Sequence of chain 1.G:
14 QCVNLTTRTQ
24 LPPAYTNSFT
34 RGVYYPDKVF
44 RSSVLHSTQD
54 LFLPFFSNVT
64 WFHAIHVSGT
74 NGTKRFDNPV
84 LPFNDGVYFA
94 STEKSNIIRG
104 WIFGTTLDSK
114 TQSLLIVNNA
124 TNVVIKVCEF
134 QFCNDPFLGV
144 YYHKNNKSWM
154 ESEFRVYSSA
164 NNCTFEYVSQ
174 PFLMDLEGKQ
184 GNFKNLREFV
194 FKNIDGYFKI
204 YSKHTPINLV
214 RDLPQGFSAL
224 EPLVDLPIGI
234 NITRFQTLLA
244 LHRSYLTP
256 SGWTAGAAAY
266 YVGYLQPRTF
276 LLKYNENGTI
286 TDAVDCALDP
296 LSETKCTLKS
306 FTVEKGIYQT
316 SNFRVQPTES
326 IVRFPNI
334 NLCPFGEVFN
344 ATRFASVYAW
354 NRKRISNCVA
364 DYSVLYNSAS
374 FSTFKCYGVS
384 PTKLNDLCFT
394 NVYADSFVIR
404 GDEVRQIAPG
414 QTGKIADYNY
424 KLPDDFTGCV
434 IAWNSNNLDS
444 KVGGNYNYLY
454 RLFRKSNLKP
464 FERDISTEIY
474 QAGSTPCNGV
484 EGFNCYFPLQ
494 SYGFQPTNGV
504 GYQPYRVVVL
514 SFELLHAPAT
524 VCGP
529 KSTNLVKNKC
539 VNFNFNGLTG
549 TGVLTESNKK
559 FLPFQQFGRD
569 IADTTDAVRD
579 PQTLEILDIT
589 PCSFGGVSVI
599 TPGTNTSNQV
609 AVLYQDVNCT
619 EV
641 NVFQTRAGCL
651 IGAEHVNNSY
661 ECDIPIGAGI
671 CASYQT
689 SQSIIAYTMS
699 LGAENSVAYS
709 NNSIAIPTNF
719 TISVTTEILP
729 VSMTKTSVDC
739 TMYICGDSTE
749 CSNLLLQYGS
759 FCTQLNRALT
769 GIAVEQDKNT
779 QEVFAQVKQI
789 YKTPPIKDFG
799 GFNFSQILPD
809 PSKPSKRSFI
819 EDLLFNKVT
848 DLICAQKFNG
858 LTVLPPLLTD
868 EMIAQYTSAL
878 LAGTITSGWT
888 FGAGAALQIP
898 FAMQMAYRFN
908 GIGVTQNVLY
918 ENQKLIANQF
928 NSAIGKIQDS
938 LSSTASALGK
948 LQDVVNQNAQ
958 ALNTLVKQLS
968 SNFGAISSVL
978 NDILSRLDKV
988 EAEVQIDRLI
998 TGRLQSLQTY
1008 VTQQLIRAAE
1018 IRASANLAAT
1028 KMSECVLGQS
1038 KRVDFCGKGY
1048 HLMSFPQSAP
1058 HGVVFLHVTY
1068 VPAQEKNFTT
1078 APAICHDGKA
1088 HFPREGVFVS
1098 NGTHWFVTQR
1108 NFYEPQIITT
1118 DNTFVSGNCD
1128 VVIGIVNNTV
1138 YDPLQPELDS

The small molecule below binds the protein below.
Small molecule (SMILES): CC(=O)N[C@H]1[C@H](O[C@H]2[C@H](O)[C@@H](NC(C)=O)CO[C@@H]2CO)O[C@H](CO)[C@@H](O)[C@@H]1O

Binding-site contacts:
Ligand atom C7 contacts residue ASN1134 of chain 1.G at 3.2 Å.
Ligand atom C2 contacts residue ASN1134 of chain 1.G at 2.5 Å.
Ligand atom O7 contacts residue ILE1132 of chain 1.G at 4.0 Å.
Ligand atom C5 contacts residue ASN1134 of chain 1.G at 3.7 Å.
Ligand atom C8 contacts residue ASN1134 of chain 1.G at 3.7 Å.
Ligand atom N2 contacts residue ASN1134 of chain 1.G at 2.9 Å (h-bond).
Ligand atom O7 contacts residue ASN1134 of chain 1.G at 3.1 Å (h-bond).
Ligand atom O5 contacts residue ASN1134 of chain 1.G at 2.4 Å (h-bond).
Ligand atom C1 contacts residue ASN1134 of chain 1.G at 1.4 Å.
Ligand atom C4 contacts residue ASN1134 of chain 1.G at 4.2 Å.
Ligand atom C3 contacts residue ASN1134 of chain 1.G at 3.8 Å.
Ligand atom O7 contacts residue VAL1133 of chain 1.G at 4.0 Å.